Sequence of chain 1.C:
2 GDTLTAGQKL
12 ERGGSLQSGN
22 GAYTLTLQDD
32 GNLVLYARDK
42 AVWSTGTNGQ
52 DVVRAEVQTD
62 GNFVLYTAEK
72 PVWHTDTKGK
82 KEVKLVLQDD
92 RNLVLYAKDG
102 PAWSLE

Binding-site contacts:
Ligand atom O4 contacts residue TYR67 of chain 1.D at 2.6 Å (h-bond).
Ligand atom O2 contacts residue GLN59 of chain 1.D at 3.0 Å (h-bond).
Ligand atom O3 contacts residue GLN59 of chain 1.D at 3.0 Å (h-bond).
Ligand atom C4 contacts residue GLN59 of chain 1.D at 4.2 Å.
Ligand atom C6 contacts residue VAL65 of chain 1.D at 4.2 Å (hydrophobic).
Ligand atom C2 contacts residue ASN63 of chain 1.D at 4.3 Å.
Ligand atom O5 contacts residue ASN63 of chain 1.D at 3.4 Å (h-bond).
Ligand atom O5 contacts residue HIS75 of chain 1.C at 4.0 Å.
Ligand atom O1 contacts residue LYS79 of chain 1.C at 3.8 Å.
Ligand atom O3 contacts residue ASP61 of chain 1.D at 3.8 Å.
Ligand atom C1 contacts residue ASN63 of chain 1.D at 4.0 Å.
Ligand atom C1 contacts residue ASP61 of chain 1.D at 4.3 Å.
Ligand atom C1 contacts residue LYS79 of chain 1.C at 4.2 Å.
Ligand atom C3 contacts residue ASP61 of chain 1.D at 4.1 Å.
Ligand atom O6 contacts residue HIS75 of chain 1.C at 3.2 Å (h-bond).
Ligand atom O2 contacts residue LYS79 of chain 1.C at 4.1 Å.
Ligand atom O4 contacts residue VAL65 of chain 1.D at 4.3 Å.
Ligand atom O6 contacts residue PRO72 of chain 1.C at 4.3 Å.
Ligand atom O4 contacts residue PRO72 of chain 1.C at 3.8 Å.
Ligand atom C5 contacts residue ASN63 of chain 1.D at 4.3 Å.
Ligand atom C4 contacts residue TYR67 of chain 1.D at 3.3 Å (hydrophobic).
Ligand atom C2 contacts residue ASP61 of chain 1.D at 3.2 Å.
Ligand atom O2 contacts residue ASP61 of chain 1.D at 2.6 Å (salt-bridge).
Ligand atom O2 contacts residue VAL65 of chain 1.D at 4.4 Å.
Ligand atom O3 contacts residue TYR67 of chain 1.D at 3.1 Å (h-bond).
Ligand atom C6 contacts residue PRO72 of chain 1.C at 3.8 Å (hydrophobic).
Ligand atom C2 contacts residue GLN59 of chain 1.D at 3.9 Å.
Ligand atom C6 contacts residue HIS75 of chain 1.C at 3.6 Å.
Ligand atom C6 contacts residue ASN63 of chain 1.D at 4.4 Å.
Ligand atom C3 contacts residue TYR67 of chain 1.D at 3.8 Å (hydrophobic).
Ligand atom C4 contacts residue VAL65 of chain 1.D at 4.2 Å (hydrophobic).
Ligand atom O2 contacts residue ASN63 of chain 1.D at 3.3 Å (h-bond).
Ligand atom C2 contacts residue LYS79 of chain 1.C at 4.1 Å.
Ligand atom C3 contacts residue GLN59 of chain 1.D at 3.8 Å.

Sequence of chain 1.D:
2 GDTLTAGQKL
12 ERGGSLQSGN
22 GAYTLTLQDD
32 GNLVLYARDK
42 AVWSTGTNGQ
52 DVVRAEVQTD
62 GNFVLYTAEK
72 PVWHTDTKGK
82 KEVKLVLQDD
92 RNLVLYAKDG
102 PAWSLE

This small molecule binds to this protein.
Small molecule (SMILES): OC[C@H]1O[C@H](O)[C@@H](O)[C@@H](O)[C@@H]1O